Binding-site contacts:
Ligand atom O5 contacts residue TRP208 of chain 1.A at 3.7 Å.
Ligand atom C8 contacts residue GLU214 of chain 1.A at 3.8 Å.
Ligand atom C4 contacts residue LYS75 of chain 1.A at 4.2 Å.
Ligand atom C8 contacts residue ALA243 of chain 1.A at 4.2 Å (hydrophobic).
Ligand atom C5 contacts residue TRP208 of chain 1.A at 3.6 Å (hydrophobic).
Ligand atom O3 contacts residue SER77 of chain 1.A at 3.5 Å.
Ligand atom O7 contacts residue LEU93 of chain 1.A at 4.1 Å.
Ligand atom C7 contacts residue GLN244 of chain 1.A at 4.0 Å.
Ligand atom C5 contacts residue ASN204 of chain 1.A at 3.7 Å.
Ligand atom O7 contacts residue ARG74 of chain 1.A at 4.4 Å.
Ligand atom O7 contacts residue TRP208 of chain 1.A at 3.6 Å.
Ligand atom O7 contacts residue GLN244 of chain 1.A at 4.0 Å.
Ligand atom O6 contacts residue SER76 of chain 1.A at 4.3 Å.
Ligand atom O2 contacts residue LYS75 of chain 1.A at 3.4 Å.
Ligand atom C8 contacts residue GLN244 of chain 1.A at 3.1 Å.
Ligand atom O6 contacts residue SER77 of chain 1.A at 4.0 Å.
Ligand atom C1 contacts residue ASN204 of chain 1.A at 1.4 Å.
Ligand atom C3 contacts residue ASN204 of chain 1.A at 3.7 Å.
Ligand atom C1 contacts residue TRP208 of chain 1.A at 3.7 Å (hydrophobic).
Ligand atom O5 contacts residue ASN204 of chain 1.A at 2.4 Å (h-bond).
Ligand atom O4 contacts residue LYS75 of chain 1.A at 3.2 Å.
Ligand atom C6 contacts residue TRP208 of chain 1.A at 3.6 Å (hydrophobic).
Ligand atom C2 contacts residue LYS75 of chain 1.A at 3.7 Å.
Ligand atom C4 contacts residue ASN204 of chain 1.A at 4.2 Å.
Ligand atom C1 contacts residue LYS75 of chain 1.A at 4.1 Å.
Ligand atom C5 contacts residue ASP205 of chain 1.A at 4.2 Å.
Ligand atom C7 contacts residue LEU93 of chain 1.A at 4.1 Å (hydrophobic).
Ligand atom O6 contacts residue GLU209 of chain 1.A at 4.1 Å.
Ligand atom O2 contacts residue SER77 of chain 1.A at 3.7 Å.
Ligand atom C1 contacts residue ASP205 of chain 1.A at 4.2 Å.
Ligand atom C8 contacts residue TRP208 of chain 1.A at 4.3 Å (hydrophobic).
Ligand atom N2 contacts residue ASN204 of chain 1.A at 2.9 Å (h-bond).
Ligand atom C2 contacts residue ASN204 of chain 1.A at 2.4 Å.
Ligand atom O6 contacts residue ASP205 of chain 1.A at 2.8 Å (salt-bridge).
Ligand atom C6 contacts residue ASP205 of chain 1.A at 3.9 Å.
Ligand atom C7 contacts residue TRP208 of chain 1.A at 4.3 Å (hydrophobic).
Ligand atom O7 contacts residue ASN204 of chain 1.A at 3.5 Å (h-bond).
Ligand atom O5 contacts residue ASP205 of chain 1.A at 3.4 Å (salt-bridge).
Ligand atom C7 contacts residue ASN204 of chain 1.A at 3.4 Å.
Ligand atom C8 contacts residue LEU93 of chain 1.A at 3.7 Å (hydrophobic).

Sequence of chain 1.A:
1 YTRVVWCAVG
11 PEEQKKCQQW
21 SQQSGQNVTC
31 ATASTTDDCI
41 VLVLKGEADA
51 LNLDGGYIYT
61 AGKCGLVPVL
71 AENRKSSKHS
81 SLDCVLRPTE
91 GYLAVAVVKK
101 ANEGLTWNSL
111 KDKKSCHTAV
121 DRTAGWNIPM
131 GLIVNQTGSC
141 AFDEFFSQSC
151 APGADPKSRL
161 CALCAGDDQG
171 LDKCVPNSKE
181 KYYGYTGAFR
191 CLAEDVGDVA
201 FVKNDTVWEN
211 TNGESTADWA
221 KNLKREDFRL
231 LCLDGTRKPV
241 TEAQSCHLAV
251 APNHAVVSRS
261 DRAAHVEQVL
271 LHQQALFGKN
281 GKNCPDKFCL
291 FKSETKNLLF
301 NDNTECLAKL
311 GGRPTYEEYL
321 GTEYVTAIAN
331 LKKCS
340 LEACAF

The small molecule below binds the protein below.
Small molecule (SMILES): CC(=O)N[C@H]1[C@H](O[C@H]2[C@H](O)[C@@H](NC(C)=O)CO[C@@H]2CO)O[C@H](CO)[C@@H](O[C@@H]2O[C@H](CO)[C@@H](O[C@@H]3O[C@H](CO)[C@@H](O[C@H]4O[C@H](CO)[C@@H](O[C@@H]5O[C@H](CO)[C@@H](O)[C@H](O)[C@@H]5O)[C@H](O)[C@@H]4O)[C@H](O)[C@@H]3O)[C@H](O)[C@@H]2O)[C@@H]1O